This small molecule binds to this protein.
Small molecule (SMILES): O=Cc1ccc(CO)o1

Sequence of chain 1.C:
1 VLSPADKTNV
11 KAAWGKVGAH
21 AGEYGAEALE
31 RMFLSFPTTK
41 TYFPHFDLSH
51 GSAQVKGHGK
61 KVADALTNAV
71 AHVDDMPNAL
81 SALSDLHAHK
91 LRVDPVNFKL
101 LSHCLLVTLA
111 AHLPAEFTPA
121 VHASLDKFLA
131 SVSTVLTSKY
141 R

Binding-site contacts:
Ligand atom O8 contacts residue THR134 of chain 1.A at 2.6 Å (h-bond).
Ligand atom C7 contacts residue SER131 of chain 1.A at 4.2 Å.
Ligand atom C2 contacts residue SER138 of chain 1.C at 3.7 Å.
Ligand atom C1 contacts residue SER138 of chain 1.C at 3.8 Å.
Ligand atom C5 contacts residue ALA130 of chain 1.A at 3.8 Å (hydrophobic).
Ligand atom C1 contacts residue SER131 of chain 1.A at 3.4 Å.
Ligand atom C4 contacts residue VAL1 of chain 1.A at 4.3 Å (hydrophobic).
Ligand atom C6 contacts residue VAL1 of chain 1.A at 3.5 Å (hydrophobic).
Ligand atom C7 contacts residue ALA130 of chain 1.A at 3.8 Å (hydrophobic).
Ligand atom O8 contacts residue THR134 of chain 1.C at 4.0 Å.
Ligand atom O8 contacts residue ALA130 of chain 1.A at 3.5 Å (h-bond).
Ligand atom C6 contacts residue LYS127 of chain 1.A at 4.0 Å.
Ligand atom C5 contacts residue SER138 of chain 1.C at 4.4 Å.
Ligand atom C2 contacts residue THR134 of chain 1.C at 4.1 Å.
Ligand atom O8 contacts residue SER131 of chain 1.A at 3.8 Å.
Ligand atom C6 contacts residue SER131 of chain 1.A at 4.2 Å.
Ligand atom C1 contacts residue LEU2 of chain 1.A at 3.5 Å (hydrophobic).
Ligand atom C4 contacts residue SER131 of chain 1.A at 3.9 Å.
Ligand atom C4 contacts residue THR134 of chain 1.C at 3.7 Å.
Ligand atom O3 contacts residue VAL1 of chain 1.A at 3.2 Å (h-bond).
Ligand atom C2 contacts residue LYS127 of chain 1.A at 4.3 Å.
Ligand atom O3 contacts residue SER131 of chain 1.A at 3.1 Å (h-bond).
Ligand atom C6 contacts residue SER138 of chain 1.C at 3.6 Å.
Ligand atom O3 contacts residue THR134 of chain 1.C at 3.5 Å.
Ligand atom C5 contacts residue LYS127 of chain 1.A at 4.4 Å.
Ligand atom C4 contacts residue ALA130 of chain 1.A at 4.0 Å (hydrophobic).
Ligand atom C1 contacts residue VAL1 of chain 1.A at 1.4 Å (hydrophobic).
Ligand atom C2 contacts residue SER131 of chain 1.A at 3.4 Å.
Ligand atom C5 contacts residue THR134 of chain 1.C at 4.4 Å.
Ligand atom C7 contacts residue THR134 of chain 1.C at 3.9 Å.
Ligand atom C2 contacts residue VAL1 of chain 1.A at 2.5 Å (hydrophobic).
Ligand atom C7 contacts residue THR134 of chain 1.A at 3.5 Å.
Ligand atom C1 contacts residue LYS127 of chain 1.A at 4.2 Å.

Sequence of chain 1.A:
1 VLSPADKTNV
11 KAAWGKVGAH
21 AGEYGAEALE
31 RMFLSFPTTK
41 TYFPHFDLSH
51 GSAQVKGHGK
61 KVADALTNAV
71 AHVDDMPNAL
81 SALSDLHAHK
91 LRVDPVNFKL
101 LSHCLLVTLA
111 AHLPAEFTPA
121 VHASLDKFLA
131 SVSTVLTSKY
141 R